Binding-site contacts:
Ligand atom C1 contacts residue ARG1 of chain 1.A at 4.3 Å.
Ligand atom O1 contacts residue ALA3 of chain 1.A at 3.3 Å (h-bond).
Ligand atom C7 contacts residue ARG1 of chain 1.A at 1.5 Å.
Ligand atom C4 contacts residue ARG4 of chain 1.A at 3.6 Å.
Ligand atom C7 contacts residue ARG4 of chain 1.A at 3.6 Å.
Ligand atom O1 contacts residue ARG4 of chain 1.A at 2.9 Å (salt-bridge).
Ligand atom C7 contacts residue ALA3 of chain 1.A at 3.9 Å (hydrophobic).
Ligand atom C7 contacts residue VAL2 of chain 1.A at 3.4 Å (hydrophobic).
Ligand atom C4 contacts residue ALA3 of chain 1.A at 4.1 Å (hydrophobic).
Ligand atom C4 contacts residue ARG1 of chain 1.A at 3.8 Å.
Ligand atom C2 contacts residue ARG4 of chain 1.A at 4.2 Å.
Ligand atom O1 contacts residue VAL2 of chain 1.A at 3.4 Å (h-bond).
Ligand atom C2 contacts residue ARG1 of chain 1.A at 3.0 Å.
Ligand atom C3 contacts residue ARG4 of chain 1.A at 3.5 Å.
Ligand atom C3 contacts residue ARG1 of chain 1.A at 2.5 Å.
Ligand atom O1 contacts residue ARG1 of chain 1.A at 2.3 Å (salt-bridge).
Ligand atom C5 contacts residue ARG4 of chain 1.A at 4.1 Å.

Sequence of chain 1.A:
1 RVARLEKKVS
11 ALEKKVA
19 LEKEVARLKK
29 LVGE

This small molecule binds to this protein.
Small molecule (SMILES): CC(=O)Nc1ccc(C(=O)O)cc1